Binding-site contacts:
Ligand atom C6 contacts residue MET305 of chain 2.A at 3.5 Å (hydrophobic).
Ligand atom C4 contacts residue GLY302 of chain 2.A at 3.1 Å.
Ligand atom N7 contacts residue GLU214 of chain 2.A at 3.5 Å.
Ligand atom O3G contacts residue ASP157 of chain 2.A at 3.1 Å (salt-bridge).
Ligand atom O3A contacts residue ASP157 of chain 2.A at 3.2 Å (salt-bridge).
Ligand atom O1A contacts residue GLY301 of chain 2.A at 3.5 Å.
Ligand atom O2G contacts residue CA1 of chain 2.B at 2.4 Å.
Ligand atom O2' contacts residue GLU214 of chain 2.A at 2.9 Å (salt-bridge).
Ligand atom N3 contacts residue GLY302 of chain 2.A at 3.1 Å (h-bond).
Ligand atom N9 contacts residue GLY302 of chain 2.A at 3.5 Å (h-bond).
Ligand atom O2A contacts residue LYS18 of chain 2.A at 2.7 Å (salt-bridge).
Ligand atom O3G contacts residue VAL159 of chain 2.A at 2.8 Å (h-bond).
Ligand atom O2' contacts residue LYS213 of chain 2.A at 2.9 Å (salt-bridge).
Ligand atom O4' contacts residue GLY302 of chain 2.A at 3.2 Å.
Ligand atom N3B contacts residue ASP157 of chain 2.A at 3.0 Å (salt-bridge).
Ligand atom O3' contacts residue GLY182 of chain 2.A at 3.5 Å.
Ligand atom O2B contacts residue GLY15 of chain 2.A at 2.9 Å (h-bond).
Ligand atom O1G contacts residue SER14 of chain 2.A at 2.7 Å (h-bond).
Ligand atom O1B contacts residue LYS18 of chain 2.A at 2.9 Å (salt-bridge).
Ligand atom O3' contacts residue LYS213 of chain 2.A at 3.4 Å (salt-bridge).
Ligand atom O3G contacts residue GLY158 of chain 2.A at 2.8 Å (h-bond).
Ligand atom O3G contacts residue GLY156 of chain 2.A at 3.2 Å.
Ligand atom O2B contacts residue LEU16 of chain 2.A at 2.8 Å (h-bond).
Ligand atom O1B contacts residue CA1 of chain 2.B at 2.3 Å.
Ligand atom N7 contacts residue LYS336 of chain 2.A at 3.3 Å.
Ligand atom O1A contacts residue GLY302 of chain 2.A at 3.1 Å (h-bond).
Ligand atom O1B contacts residue GLY13 of chain 2.A at 3.4 Å.
Ligand atom O2' contacts residue ARG210 of chain 2.A at 3.3 Å.
Ligand atom O3A contacts residue GLY156 of chain 2.A at 3.3 Å.
Ligand atom N6 contacts residue GLU214 of chain 2.A at 3.5 Å (salt-bridge).
Ligand atom C5 contacts residue GLY302 of chain 2.A at 3.6 Å.
Ligand atom C2 contacts residue GLY302 of chain 2.A at 3.5 Å.
Ligand atom PB contacts residue LYS18 of chain 2.A at 3.5 Å.
Ligand atom C5 contacts residue GLU214 of chain 2.A at 3.5 Å.
Ligand atom O2B contacts residue SER14 of chain 2.A at 3.5 Å (h-bond).
Ligand atom C2' contacts residue GLU214 of chain 2.A at 3.3 Å.
Ligand atom O3' contacts residue ASP157 of chain 2.A at 2.5 Å (salt-bridge).
Ligand atom N3B contacts residue SER14 of chain 2.A at 3.4 Å (h-bond).
Ligand atom C3' contacts residue ASP157 of chain 2.A at 3.4 Å.
Ligand atom O2B contacts residue LYS18 of chain 2.A at 3.6 Å (salt-bridge).

This protein binds this small molecule.
Small molecule (SMILES): Nc1ncnc2c1ncn2[C@@H]1O[C@H](CO[P](=O)(O)O[P](=O)(O)NP(=O)(O)O)[C@@H](O)[C@H]1O

Sequence of chain 2.A:
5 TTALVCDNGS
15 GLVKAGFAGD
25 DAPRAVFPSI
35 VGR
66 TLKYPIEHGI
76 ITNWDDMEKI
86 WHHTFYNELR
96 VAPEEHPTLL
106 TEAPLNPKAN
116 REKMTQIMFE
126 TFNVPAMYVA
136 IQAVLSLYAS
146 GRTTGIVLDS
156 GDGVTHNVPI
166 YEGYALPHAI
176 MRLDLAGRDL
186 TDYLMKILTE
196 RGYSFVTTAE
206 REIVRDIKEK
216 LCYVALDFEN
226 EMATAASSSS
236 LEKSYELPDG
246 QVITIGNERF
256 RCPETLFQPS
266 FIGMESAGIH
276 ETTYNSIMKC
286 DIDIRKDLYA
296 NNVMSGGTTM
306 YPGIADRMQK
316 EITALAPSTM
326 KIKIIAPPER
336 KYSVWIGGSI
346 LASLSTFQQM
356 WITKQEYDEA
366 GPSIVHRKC